Sequence of chain 1.D:
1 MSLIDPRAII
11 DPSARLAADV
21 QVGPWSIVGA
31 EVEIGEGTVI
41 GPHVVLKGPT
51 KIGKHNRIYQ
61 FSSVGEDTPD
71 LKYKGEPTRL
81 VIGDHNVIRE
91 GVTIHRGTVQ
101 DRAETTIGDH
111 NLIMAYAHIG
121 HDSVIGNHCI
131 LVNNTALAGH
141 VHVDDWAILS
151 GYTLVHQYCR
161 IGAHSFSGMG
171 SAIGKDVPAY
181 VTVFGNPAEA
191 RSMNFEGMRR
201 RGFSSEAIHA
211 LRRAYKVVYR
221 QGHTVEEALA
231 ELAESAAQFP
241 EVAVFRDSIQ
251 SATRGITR

Binding-site contacts:
Ligand atom C6 contacts residue PHE203 of chain 1.D at 3.7 Å (hydrophobic).
Ligand atom C1B contacts residue HIS164 of chain 1.D at 3.7 Å.
Ligand atom C5 contacts residue PHE203 of chain 1.D at 3.8 Å (hydrophobic).
Ligand atom O4B contacts residue HIS164 of chain 1.D at 3.6 Å.
Ligand atom C4B contacts residue TRP146 of chain 1.D at 3.6 Å (hydrophobic).
Ligand atom O3' contacts residue HIS128 of chain 1.D at 3.2 Å (h-bond).
Ligand atom O7' contacts residue HIS128 of chain 1.D at 3.8 Å.
Ligand atom C2' contacts residue HIS128 of chain 1.D at 3.9 Å.
Ligand atom O4' contacts residue HIS128 of chain 1.D at 4.0 Å.
Ligand atom C8' contacts residue TRP146 of chain 1.D at 3.7 Å (hydrophobic).
Ligand atom O4 contacts residue GLY202 of chain 1.D at 3.9 Å.
Ligand atom C8' contacts residue HIS128 of chain 1.D at 3.8 Å.
Ligand atom O3B contacts residue TRP146 of chain 1.D at 4.0 Å.
Ligand atom C5 contacts residue ARG201 of chain 1.D at 3.8 Å.
Ligand atom N3 contacts residue GLU241 of chain 1.D at 2.8 Å (salt-bridge).
Ligand atom C4 contacts residue PHE203 of chain 1.D at 3.8 Å (hydrophobic).
Ligand atom O5B contacts residue ARG201 of chain 1.D at 3.5 Å (salt-bridge).
Ligand atom C5 contacts residue GLY202 of chain 1.D at 3.4 Å.
Ligand atom O2 contacts residue GLU241 of chain 1.D at 3.5 Å.
Ligand atom O4 contacts residue PHE203 of chain 1.D at 3.6 Å.
Ligand atom O2 contacts residue PHE203 of chain 1.D at 3.4 Å.
Ligand atom C3' contacts residue HIS128 of chain 1.D at 3.2 Å.
Ligand atom N1 contacts residue PHE203 of chain 1.D at 3.3 Å.
Ligand atom O2A contacts residue ARG201 of chain 1.D at 3.8 Å.
Ligand atom C2 contacts residue PHE203 of chain 1.D at 3.5 Å (hydrophobic).
Ligand atom C5B contacts residue TRP146 of chain 1.D at 3.5 Å (hydrophobic).
Ligand atom O4 contacts residue GLU241 of chain 1.D at 3.3 Å (salt-bridge).
Ligand atom N3 contacts residue PHE203 of chain 1.D at 4.0 Å.
Ligand atom C1B contacts residue PHE203 of chain 1.D at 3.5 Å (hydrophobic).
Ligand atom C4 contacts residue GLU241 of chain 1.D at 3.5 Å.
Ligand atom O2' contacts residue HIS164 of chain 1.D at 3.0 Å (h-bond).
Ligand atom O4' contacts residue HIS110 of chain 1.D at 3.8 Å.
Ligand atom C7' contacts residue HIS128 of chain 1.D at 3.5 Å.
Ligand atom N2' contacts residue HIS128 of chain 1.D at 3.5 Å (h-bond).
Ligand atom O4 contacts residue SER204 of chain 1.D at 3.5 Å (h-bond).
Ligand atom C6 contacts residue ARG201 of chain 1.D at 3.4 Å.
Ligand atom O4B contacts residue PHE203 of chain 1.D at 3.7 Å.
Ligand atom C2B contacts residue HIS164 of chain 1.D at 4.0 Å.
Ligand atom C2 contacts residue GLU241 of chain 1.D at 3.7 Å.
Ligand atom O4B contacts residue ARG201 of chain 1.D at 3.9 Å.

This small molecule binds to this protein.
Small molecule (SMILES): CC(=O)N[C@H]1[C@@H](O[P](=O)(O)O[P](=O)(O)OC[C@H]2O[C@@H](n3ccc(=O)[nH]c3=O)[C@H](O)[C@@H]2O)O[C@H](CO)[C@@H](O)[C@@H]1O